This protein binds this small molecule.
Small molecule (SMILES): Cc1cc(CCCCCOc2ccc(C3=NCCO3)cc2Cl)on1

Sequence of chain 1.C:
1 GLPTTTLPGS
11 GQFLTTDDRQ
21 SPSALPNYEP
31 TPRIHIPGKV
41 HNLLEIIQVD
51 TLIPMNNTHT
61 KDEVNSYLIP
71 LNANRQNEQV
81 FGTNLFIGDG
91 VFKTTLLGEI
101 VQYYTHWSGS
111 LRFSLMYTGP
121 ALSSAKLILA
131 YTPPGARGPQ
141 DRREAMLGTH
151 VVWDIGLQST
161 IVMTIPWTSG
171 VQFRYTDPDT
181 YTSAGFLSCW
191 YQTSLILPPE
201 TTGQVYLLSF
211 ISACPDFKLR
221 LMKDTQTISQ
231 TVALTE

Sequence of chain 1.A:
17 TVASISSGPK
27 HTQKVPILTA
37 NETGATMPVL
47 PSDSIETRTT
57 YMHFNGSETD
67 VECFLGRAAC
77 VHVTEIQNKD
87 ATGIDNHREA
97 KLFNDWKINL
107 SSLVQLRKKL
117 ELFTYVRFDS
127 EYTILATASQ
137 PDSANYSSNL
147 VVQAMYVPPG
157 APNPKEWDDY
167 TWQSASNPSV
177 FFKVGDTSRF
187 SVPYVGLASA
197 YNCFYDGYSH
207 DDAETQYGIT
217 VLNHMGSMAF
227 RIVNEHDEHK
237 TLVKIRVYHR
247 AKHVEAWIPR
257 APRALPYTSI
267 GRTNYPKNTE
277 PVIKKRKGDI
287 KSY

Binding-site contacts:
Ligand atom C4C contacts residue VAL191 of chain 1.A at 3.5 Å (hydrophobic).
Ligand atom C2B contacts residue VAL188 of chain 1.A at 3.7 Å (hydrophobic).
Ligand atom C2C contacts residue TYR197 of chain 1.A at 3.8 Å (hydrophobic).
Ligand atom O1A contacts residue PHE186 of chain 1.A at 2.8 Å.
Ligand atom C3C contacts residue TYR128 of chain 1.A at 3.4 Å (hydrophobic).
Ligand atom C2A contacts residue PHE186 of chain 1.A at 3.2 Å (hydrophobic).
Ligand atom CL1 contacts residue TYR128 of chain 1.A at 3.3 Å.
Ligand atom O1A contacts residue MET224 of chain 1.A at 2.8 Å.
Ligand atom C1B contacts residue VAL188 of chain 1.A at 3.9 Å (hydrophobic).
Ligand atom C5C contacts residue VAL191 of chain 1.A at 3.9 Å (hydrophobic).
Ligand atom O1 contacts residue MET221 of chain 1.A at 3.2 Å (h-bond).
Ligand atom C5C contacts residue VAL188 of chain 1.A at 3.9 Å (hydrophobic).
Ligand atom C5A contacts residue VAL176 of chain 1.A at 3.2 Å (hydrophobic).
Ligand atom C3B contacts residue TYR152 of chain 1.A at 3.7 Å (hydrophobic).
Ligand atom C4C contacts residue VAL188 of chain 1.A at 3.9 Å (hydrophobic).
Ligand atom C5 contacts residue LEU106 of chain 1.A at 3.7 Å (hydrophobic).
Ligand atom C5A contacts residue PHE186 of chain 1.A at 3.4 Å (hydrophobic).
Ligand atom O1B contacts residue ILE104 of chain 1.A at 3.8 Å.
Ligand atom C5C contacts residue TYR152 of chain 1.A at 3.9 Å (hydrophobic).
Ligand atom C2A contacts residue MET224 of chain 1.A at 3.4 Å (hydrophobic).
Ligand atom C1C contacts residue LEU106 of chain 1.A at 3.5 Å (hydrophobic).
Ligand atom C5A contacts residue MET224 of chain 1.A at 3.5 Å (hydrophobic).
Ligand atom C6B contacts residue TYR128 of chain 1.A at 3.8 Å (hydrophobic).
Ligand atom C4B contacts residue PHE186 of chain 1.A at 3.4 Å (hydrophobic).
Ligand atom C1C contacts residue TYR128 of chain 1.A at 3.7 Å (hydrophobic).
Ligand atom C2C contacts residue TYR128 of chain 1.A at 3.8 Å (hydrophobic).
Ligand atom N3A contacts residue ALA24 of chain 1.C at 3.6 Å.
Ligand atom C5A contacts residue ALA150 of chain 1.A at 3.9 Å (hydrophobic).
Ligand atom C31 contacts residue TYR197 of chain 1.A at 3.9 Å (hydrophobic).
Ligand atom C5B contacts residue PHE186 of chain 1.A at 3.5 Å (hydrophobic).
Ligand atom N3A contacts residue PHE186 of chain 1.A at 3.9 Å.
Ligand atom C4 contacts residue LEU106 of chain 1.A at 3.6 Å (hydrophobic).
Ligand atom N3A contacts residue PRO174 of chain 1.A at 3.7 Å.
Ligand atom C4A contacts residue PRO174 of chain 1.A at 3.3 Å (hydrophobic).
Ligand atom CL1 contacts residue ILE104 of chain 1.A at 3.5 Å.
Ligand atom N2 contacts residue ASN219 of chain 1.A at 3.6 Å.
Ligand atom C4B contacts residue TYR152 of chain 1.A at 3.8 Å (hydrophobic).
Ligand atom C5B contacts residue MET224 of chain 1.A at 3.5 Å (hydrophobic).
Ligand atom C2B contacts residue TYR152 of chain 1.A at 3.8 Å (hydrophobic).
Ligand atom C4B contacts residue MET224 of chain 1.A at 3.8 Å (hydrophobic).

Sequence of chain 2.C:
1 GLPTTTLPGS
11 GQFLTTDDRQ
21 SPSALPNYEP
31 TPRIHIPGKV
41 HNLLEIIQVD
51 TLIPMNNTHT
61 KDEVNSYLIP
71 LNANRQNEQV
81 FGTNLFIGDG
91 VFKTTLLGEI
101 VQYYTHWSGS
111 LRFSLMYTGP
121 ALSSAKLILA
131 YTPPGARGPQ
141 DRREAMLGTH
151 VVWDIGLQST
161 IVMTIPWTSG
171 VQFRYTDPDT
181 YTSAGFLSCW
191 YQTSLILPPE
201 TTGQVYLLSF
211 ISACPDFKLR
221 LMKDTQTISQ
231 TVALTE